Sequence of chain 6.A:
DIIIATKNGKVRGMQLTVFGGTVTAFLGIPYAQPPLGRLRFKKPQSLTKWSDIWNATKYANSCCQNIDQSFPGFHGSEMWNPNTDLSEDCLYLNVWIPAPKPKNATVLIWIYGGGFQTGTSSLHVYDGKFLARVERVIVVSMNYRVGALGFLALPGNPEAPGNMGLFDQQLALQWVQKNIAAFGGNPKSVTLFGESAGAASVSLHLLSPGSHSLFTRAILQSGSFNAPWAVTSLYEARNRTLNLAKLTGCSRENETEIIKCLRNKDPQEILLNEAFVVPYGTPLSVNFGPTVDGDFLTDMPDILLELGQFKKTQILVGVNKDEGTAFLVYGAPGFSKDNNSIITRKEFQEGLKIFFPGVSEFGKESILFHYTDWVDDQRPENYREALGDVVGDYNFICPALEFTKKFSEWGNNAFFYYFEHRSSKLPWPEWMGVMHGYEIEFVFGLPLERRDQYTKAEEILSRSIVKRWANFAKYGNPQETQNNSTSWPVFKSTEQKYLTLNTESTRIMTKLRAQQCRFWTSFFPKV

Binding-site contacts:
Ligand atom O2 contacts residue SER198 of chain 6.A at 2.6 Å (h-bond).
Ligand atom C5 contacts residue LEU286 of chain 6.A at 3.2 Å (hydrophobic).
Ligand atom O3 contacts residue GLY117 of chain 6.A at 4.1 Å.
Ligand atom N contacts residue TRP231 of chain 6.A at 3.9 Å.
Ligand atom O2 contacts residue ALA199 of chain 6.A at 2.8 Å (h-bond).
Ligand atom O3 contacts residue GLY116 of chain 6.A at 4.4 Å.
Ligand atom C3 contacts residue LEU286 of chain 6.A at 3.7 Å (hydrophobic).
Ligand atom P contacts residue HIS438 of chain 6.A at 3.9 Å.
Ligand atom C1 contacts residue PHE329 of chain 6.A at 3.9 Å (hydrophobic).
Ligand atom C5 contacts residue VAL288 of chain 6.A at 3.8 Å (hydrophobic).
Ligand atom O3 contacts residue SER198 of chain 6.A at 2.8 Å (h-bond).
Ligand atom C3 contacts residue SER198 of chain 6.A at 3.8 Å.
Ligand atom C1 contacts residue HIS438 of chain 6.A at 4.0 Å.
Ligand atom C4 contacts residue LEU286 of chain 6.A at 3.8 Å (hydrophobic).
Ligand atom C5 contacts residue GLY117 of chain 6.A at 4.1 Å.
Ligand atom C1 contacts residue GLY117 of chain 6.A at 4.2 Å.
Ligand atom O3 contacts residue HIS438 of chain 6.A at 3.1 Å (h-bond).
Ligand atom C3 contacts residue TRP231 of chain 6.A at 4.3 Å (hydrophobic).
Ligand atom C3 contacts residue PHE398 of chain 6.A at 3.8 Å (hydrophobic).
Ligand atom O2 contacts residue GLY115 of chain 6.A at 3.8 Å.
Ligand atom C4 contacts residue VAL288 of chain 6.A at 3.9 Å (hydrophobic).
Ligand atom C2 contacts residue HIS438 of chain 6.A at 4.0 Å.
Ligand atom O2 contacts residue GLY117 of chain 6.A at 2.6 Å (h-bond).
Ligand atom N contacts residue PHE398 of chain 6.A at 4.1 Å.
Ligand atom C1 contacts residue SER198 of chain 6.A at 4.0 Å.
Ligand atom N contacts residue GLY117 of chain 6.A at 4.0 Å.
Ligand atom O2 contacts residue GLY116 of chain 6.A at 2.9 Å (h-bond).
Ligand atom P contacts residue GLY116 of chain 6.A at 4.2 Å.
Ligand atom N contacts residue ALA199 of chain 6.A at 4.3 Å.
Ligand atom C5 contacts residue SER287 of chain 6.A at 4.1 Å.
Ligand atom C2 contacts residue PHE329 of chain 6.A at 3.6 Å (hydrophobic).
Ligand atom C3 contacts residue GLY117 of chain 6.A at 4.5 Å.
Ligand atom P contacts residue ALA199 of chain 6.A at 3.5 Å.
Ligand atom C4 contacts residue GLY117 of chain 6.A at 4.2 Å.
Ligand atom C4 contacts residue TRP231 of chain 6.A at 3.6 Å (hydrophobic).
Ligand atom C3 contacts residue PHE329 of chain 6.A at 4.4 Å (hydrophobic).
Ligand atom N contacts residue SER198 of chain 6.A at 2.8 Å (h-bond).
Ligand atom P contacts residue GLY117 of chain 6.A at 3.6 Å.
Ligand atom P contacts residue SER198 of chain 6.A at 1.7 Å.

This protein binds this small molecule.
Small molecule (SMILES): CCCN[P](=O)(O)OCC